Binding-site contacts:
Ligand atom C5 contacts residue SER41 of chain 1.B at 3.7 Å.
Ligand atom OP1 contacts residue LYS45 of chain 1.A at 3.7 Å.
Ligand atom N1 contacts residue LYS45 of chain 1.B at 4.0 Å.
Ligand atom C5' contacts residue ARG44 of chain 1.B at 4.0 Å.
Ligand atom OP2 contacts residue LYS45 of chain 1.A at 4.4 Å.
Ligand atom N4 contacts residue MET42 of chain 1.B at 3.4 Å.
Ligand atom OP2 contacts residue ARG44 of chain 1.B at 3.9 Å.
Ligand atom OP1 contacts residue ARG44 of chain 1.B at 4.0 Å.
Ligand atom N4 contacts residue SER41 of chain 1.B at 2.6 Å (h-bond).
Ligand atom OP1 contacts residue DC1 of chain 1.D at 4.1 Å.
Ligand atom N3 contacts residue SER41 of chain 1.B at 3.7 Å.
Ligand atom C6 contacts residue ARG44 of chain 1.B at 4.3 Å.
Ligand atom N4 contacts residue LYS45 of chain 1.B at 2.8 Å.
Ligand atom C4 contacts residue MET42 of chain 1.B at 4.5 Å (hydrophobic).
Ligand atom O4' contacts residue ARG44 of chain 1.B at 3.7 Å.
Ligand atom C4 contacts residue SER41 of chain 1.B at 3.4 Å.
Ligand atom O5' contacts residue ARG44 of chain 1.B at 4.3 Å.
Ligand atom C5 contacts residue LYS45 of chain 1.B at 2.2 Å.
Ligand atom P contacts residue ARG44 of chain 1.B at 4.3 Å.
Ligand atom C4 contacts residue LYS45 of chain 1.B at 2.8 Å.
Ligand atom C6 contacts residue LYS45 of chain 1.B at 2.7 Å.
Ligand atom OP1 contacts residue LYS45 of chain 1.B at 4.2 Å.
Ligand atom N3 contacts residue LYS45 of chain 1.B at 4.0 Å.
Ligand atom OP2 contacts residue ARG44 of chain 1.A at 3.6 Å (salt-bridge).
Ligand atom C5' contacts residue LYS45 of chain 1.B at 4.2 Å.

A protein and the small-molecule ligand that binds it are described below.
Small molecule (SMILES): Nc1ccn([C@H]2C[C@H](O)[C@@H](COP(=O)(O)O)O2)c(=O)n1

Sequence of chain 1.A:
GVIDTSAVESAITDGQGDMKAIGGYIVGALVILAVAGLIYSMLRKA

Sequence of chain 1.B:
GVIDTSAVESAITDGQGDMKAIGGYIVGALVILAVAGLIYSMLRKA